The small molecule below binds the protein below.
Small molecule (SMILES): CC(=O)N[C@@H]1[C@@H](O)[C@H](O)[C@@H](CO)O[C@H]1O

Binding-site contacts:
Ligand atom C7 contacts residue ASN24 of chain 1.F at 4.2 Å.
Ligand atom C4 contacts residue ASN24 of chain 1.F at 3.8 Å.
Ligand atom C8 contacts residue ASN24 of chain 1.F at 3.8 Å.
Ligand atom O5 contacts residue ASN24 of chain 1.F at 2.3 Å (h-bond).
Ligand atom C1 contacts residue ASN24 of chain 1.F at 1.4 Å.
Ligand atom N2 contacts residue ASN24 of chain 1.F at 3.3 Å (h-bond).
Ligand atom O7 contacts residue THR16 of chain 1.F at 4.4 Å.
Ligand atom C8 contacts residue THR26 of chain 1.F at 4.3 Å.
Ligand atom C6 contacts residue ASN24 of chain 1.F at 4.5 Å.
Ligand atom C5 contacts residue ASN24 of chain 1.F at 3.6 Å.
Ligand atom C3 contacts residue ASN24 of chain 1.F at 3.7 Å.
Ligand atom C2 contacts residue ASN24 of chain 1.F at 2.4 Å.

Sequence of chain 1.F:
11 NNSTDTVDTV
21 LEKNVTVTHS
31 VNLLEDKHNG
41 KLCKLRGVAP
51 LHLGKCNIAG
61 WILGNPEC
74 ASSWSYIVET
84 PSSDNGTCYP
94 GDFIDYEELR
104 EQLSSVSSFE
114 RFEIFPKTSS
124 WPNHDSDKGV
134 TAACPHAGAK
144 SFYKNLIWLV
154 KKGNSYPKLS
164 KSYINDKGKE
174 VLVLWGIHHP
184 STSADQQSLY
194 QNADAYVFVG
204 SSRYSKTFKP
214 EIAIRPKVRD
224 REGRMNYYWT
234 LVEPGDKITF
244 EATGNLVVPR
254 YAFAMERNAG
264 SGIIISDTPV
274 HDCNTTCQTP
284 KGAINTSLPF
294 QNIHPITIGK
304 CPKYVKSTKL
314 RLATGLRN